Sequence of chain 1.D:
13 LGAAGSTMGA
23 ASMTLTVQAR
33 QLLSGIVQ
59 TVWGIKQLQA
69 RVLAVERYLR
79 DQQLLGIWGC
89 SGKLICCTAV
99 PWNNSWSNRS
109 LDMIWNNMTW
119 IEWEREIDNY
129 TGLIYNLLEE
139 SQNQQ

Binding-site contacts:
Ligand atom C4 contacts residue ASN127 of chain 1.D at 4.4 Å.
Ligand atom O5 contacts residue ASN127 of chain 1.D at 2.5 Å (h-bond).
Ligand atom C2 contacts residue ASN127 of chain 1.D at 2.5 Å.
Ligand atom C5 contacts residue ASN127 of chain 1.D at 3.8 Å.
Ligand atom N2 contacts residue ASN127 of chain 1.D at 2.8 Å (h-bond).
Ligand atom O7 contacts residue ASP126 of chain 1.D at 3.1 Å.
Ligand atom O7 contacts residue ASN127 of chain 1.D at 3.4 Å (h-bond).
Ligand atom C8 contacts residue ASP126 of chain 1.D at 3.4 Å.
Ligand atom C7 contacts residue ASN127 of chain 1.D at 3.6 Å.
Ligand atom C8 contacts residue ASN127 of chain 1.D at 3.8 Å.
Ligand atom C7 contacts residue ASP126 of chain 1.D at 3.8 Å.
Ligand atom C1 contacts residue ASN127 of chain 1.D at 1.5 Å.
Ligand atom C3 contacts residue ASN127 of chain 1.D at 3.9 Å.

This small molecule binds to this protein.
Small molecule (SMILES): CC(=O)N[C@@H]1[C@@H](O)[C@H](O)[C@@H](CO)O[C@H]1O